Binding-site contacts:
Ligand atom C1 contacts residue ASN77 of chain 1.A at 1.4 Å.
Ligand atom N2 contacts residue ASN77 of chain 1.A at 3.0 Å (h-bond).
Ligand atom O7 contacts residue ASN77 of chain 1.A at 4.1 Å.
Ligand atom C7 contacts residue ASN77 of chain 1.A at 3.4 Å.
Ligand atom O7 contacts residue ARG78 of chain 1.A at 4.1 Å.
Ligand atom O5 contacts residue ASN77 of chain 1.A at 2.3 Å (h-bond).
Ligand atom C2 contacts residue ASN77 of chain 1.A at 2.5 Å.
Ligand atom C4 contacts residue ASN77 of chain 1.A at 4.2 Å.
Ligand atom C5 contacts residue ASN77 of chain 1.A at 3.6 Å.
Ligand atom O6 contacts residue ASN77 of chain 1.A at 4.4 Å.
Ligand atom C7 contacts residue SER79 of chain 1.A at 3.9 Å.
Ligand atom C8 contacts residue ASN77 of chain 1.A at 3.2 Å.
Ligand atom C7 contacts residue ARG78 of chain 1.A at 4.4 Å.
Ligand atom C8 contacts residue ARG78 of chain 1.A at 4.2 Å.
Ligand atom C3 contacts residue ASN77 of chain 1.A at 3.8 Å.
Ligand atom O7 contacts residue SER79 of chain 1.A at 2.8 Å (h-bond).

This protein binds this small molecule.
Small molecule (SMILES): CC(=O)N[C@H]1[C@H](O[C@H]2[C@H](O)[C@@H](NC(C)=O)CO[C@@H]2CO)O[C@H](CO)[C@@H](O[C@@H]2O[C@H](CO)[C@@H](O)[C@H](O)[C@@H]2O)[C@@H]1O

Sequence of chain 1.A:
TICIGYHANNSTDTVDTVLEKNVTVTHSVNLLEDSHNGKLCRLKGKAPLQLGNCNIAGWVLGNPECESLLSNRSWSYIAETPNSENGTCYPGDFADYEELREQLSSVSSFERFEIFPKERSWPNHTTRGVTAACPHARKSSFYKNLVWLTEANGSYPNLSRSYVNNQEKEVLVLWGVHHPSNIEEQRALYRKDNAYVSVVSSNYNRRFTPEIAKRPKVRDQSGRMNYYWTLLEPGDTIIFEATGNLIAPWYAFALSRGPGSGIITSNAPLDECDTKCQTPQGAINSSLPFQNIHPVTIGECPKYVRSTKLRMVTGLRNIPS